Binding-site contacts:
Ligand atom C03 contacts residue GLU475 of chain 1.A at 3.5 Å.
Ligand atom O55 contacts residue SER277 of chain 1.A at 3.4 Å (h-bond).
Ligand atom O51 contacts residue CO1 of chain 1.B at 1.7 Å.
Ligand atom C42 contacts residue GLU475 of chain 1.A at 3.5 Å.
Ligand atom N40 contacts residue ASP476 of chain 1.A at 2.9 Å (salt-bridge).
Ligand atom C50 contacts residue ARG471 of chain 1.A at 3.0 Å.
Ligand atom O54 contacts residue HIS226 of chain 1.A at 3.2 Å (h-bond).
Ligand atom O07 contacts residue LEU478 of chain 1.A at 2.9 Å (h-bond).
Ligand atom C53 contacts residue SER310 of chain 1.A at 3.5 Å.
Ligand atom C47 contacts residue OXL1 of chain 1.C at 2.8 Å.
Ligand atom C46 contacts residue OXL1 of chain 1.C at 3.2 Å.
Ligand atom O54 contacts residue HIS224 of chain 1.A at 3.0 Å (h-bond).
Ligand atom O09 contacts residue PRO453 of chain 1.A at 3.4 Å.
Ligand atom O54 contacts residue OXL1 of chain 1.C at 3.3 Å (h-bond).
Ligand atom O51 contacts residue OXL1 of chain 1.C at 2.6 Å (h-bond).
Ligand atom O55 contacts residue SER310 of chain 1.A at 2.7 Å (h-bond).
Ligand atom O33 contacts residue LYS195 of chain 1.A at 3.5 Å (salt-bridge).
Ligand atom S48 contacts residue PHE350 of chain 1.A at 3.4 Å.
Ligand atom O11 contacts residue PRO453 of chain 1.A at 3.0 Å.
Ligand atom O51 contacts residue GLU475 of chain 1.A at 2.6 Å (salt-bridge).
Ligand atom C47 contacts residue ARG471 of chain 1.A at 3.2 Å.
Ligand atom C49 contacts residue CO1 of chain 1.B at 3.0 Å.
Ligand atom C49 contacts residue OXL1 of chain 1.C at 3.2 Å.
Ligand atom O51 contacts residue ARG471 of chain 1.A at 3.5 Å (salt-bridge).
Ligand atom C50 contacts residue GLU348 of chain 1.A at 3.0 Å.
Ligand atom S48 contacts residue OXL1 of chain 1.C at 3.4 Å (h-bond).
Ligand atom C47 contacts residue GLU475 of chain 1.A at 3.4 Å.
Ligand atom N45 contacts residue ASP476 of chain 1.A at 2.9 Å (salt-bridge).
Ligand atom C53 contacts residue SER277 of chain 1.A at 3.5 Å.
Ligand atom C53 contacts residue CO1 of chain 1.B at 3.2 Å.
Ligand atom C01 contacts residue VAL16 of chain 1.A at 3.4 Å (hydrophobic).
Ligand atom O54 contacts residue CO1 of chain 1.B at 2.2 Å.
Ligand atom O29 contacts residue LEU133 of chain 1.A at 3.3 Å.
Ligand atom C14 contacts residue LYS195 of chain 1.A at 3.3 Å.
Ligand atom N24 contacts residue ARG129 of chain 1.A at 3.4 Å.
Ligand atom O54 contacts residue SER277 of chain 1.A at 2.7 Å (h-bond).
Ligand atom O51 contacts residue HIS224 of chain 1.A at 3.0 Å (h-bond).
Ligand atom C25 contacts residue ARG129 of chain 1.A at 3.2 Å.
Ligand atom O35 contacts residue LYS195 of chain 1.A at 2.7 Å (salt-bridge).
Ligand atom O55 contacts residue SER279 of chain 1.A at 3.3 Å.

The small molecule below binds the protein below.
Small molecule (SMILES): CC(C)(COP(=O)(O)OP(=O)(O)OC[C@H]1O[C@@H](n2cnc3c(N)ncnc32)[C@H](O)[C@@H]1OP(=O)(O)O)[C@@H](O)C(=O)NCCC(=O)NCCS[C@](C)(O)CC(=O)O

Sequence of chain 1.A:
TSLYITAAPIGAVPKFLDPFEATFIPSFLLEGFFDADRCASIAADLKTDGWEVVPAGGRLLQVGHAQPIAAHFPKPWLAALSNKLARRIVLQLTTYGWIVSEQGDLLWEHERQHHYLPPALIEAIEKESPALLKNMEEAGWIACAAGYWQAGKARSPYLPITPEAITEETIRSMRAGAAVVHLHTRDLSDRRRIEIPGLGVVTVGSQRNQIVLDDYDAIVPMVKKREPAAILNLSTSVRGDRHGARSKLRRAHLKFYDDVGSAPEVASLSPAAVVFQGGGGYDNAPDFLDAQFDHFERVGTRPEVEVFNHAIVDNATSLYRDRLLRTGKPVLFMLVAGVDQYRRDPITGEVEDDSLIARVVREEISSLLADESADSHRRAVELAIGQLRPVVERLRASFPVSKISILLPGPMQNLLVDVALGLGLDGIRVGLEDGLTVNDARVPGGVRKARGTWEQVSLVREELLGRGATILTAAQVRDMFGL